Sequence of chain 2.G:
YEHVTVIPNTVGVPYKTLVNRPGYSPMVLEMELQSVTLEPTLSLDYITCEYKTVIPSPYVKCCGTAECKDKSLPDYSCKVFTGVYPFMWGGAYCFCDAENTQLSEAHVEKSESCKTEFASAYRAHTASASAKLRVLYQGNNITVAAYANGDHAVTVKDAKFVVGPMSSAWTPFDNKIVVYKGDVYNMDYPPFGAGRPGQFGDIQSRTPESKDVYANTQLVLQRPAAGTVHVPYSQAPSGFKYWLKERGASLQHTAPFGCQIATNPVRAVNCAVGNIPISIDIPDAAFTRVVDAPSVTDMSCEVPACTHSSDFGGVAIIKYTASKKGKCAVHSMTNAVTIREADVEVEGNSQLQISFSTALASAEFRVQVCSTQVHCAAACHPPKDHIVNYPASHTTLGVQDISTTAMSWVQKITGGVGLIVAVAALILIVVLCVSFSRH

This small molecule binds to this protein.
Small molecule (SMILES): CC(=O)N[C@@H]1[C@@H](O)[C@H](O)[C@@H](CO)O[C@H]1O

Binding-site contacts:
Ligand atom C3 contacts residue ASN259 of chain 2.H at 3.8 Å.
Ligand atom C4 contacts residue ASN259 of chain 2.H at 4.2 Å.
Ligand atom N2 contacts residue ASN259 of chain 2.H at 2.9 Å (h-bond).
Ligand atom C1 contacts residue ASN259 of chain 2.H at 1.4 Å.
Ligand atom O6 contacts residue THR116 of chain 2.G at 3.3 Å.
Ligand atom C2 contacts residue ASN259 of chain 2.H at 2.4 Å.
Ligand atom C5 contacts residue ASN259 of chain 2.H at 3.6 Å.
Ligand atom O7 contacts residue LYS181 of chain 2.G at 4.2 Å.
Ligand atom C8 contacts residue ASN259 of chain 2.H at 4.4 Å.
Ligand atom O5 contacts residue ASN259 of chain 2.H at 2.3 Å (h-bond).
Ligand atom O6 contacts residue LYS115 of chain 2.G at 4.2 Å.
Ligand atom C7 contacts residue ASN259 of chain 2.H at 3.1 Å.
Ligand atom C6 contacts residue LYS115 of chain 2.G at 4.1 Å.
Ligand atom C6 contacts residue THR116 of chain 2.G at 3.8 Å.
Ligand atom C5 contacts residue THR116 of chain 2.G at 4.5 Å.
Ligand atom O5 contacts residue THR116 of chain 2.G at 3.9 Å.
Ligand atom O7 contacts residue ASN259 of chain 2.H at 2.9 Å (h-bond).

Sequence of chain 2.H:
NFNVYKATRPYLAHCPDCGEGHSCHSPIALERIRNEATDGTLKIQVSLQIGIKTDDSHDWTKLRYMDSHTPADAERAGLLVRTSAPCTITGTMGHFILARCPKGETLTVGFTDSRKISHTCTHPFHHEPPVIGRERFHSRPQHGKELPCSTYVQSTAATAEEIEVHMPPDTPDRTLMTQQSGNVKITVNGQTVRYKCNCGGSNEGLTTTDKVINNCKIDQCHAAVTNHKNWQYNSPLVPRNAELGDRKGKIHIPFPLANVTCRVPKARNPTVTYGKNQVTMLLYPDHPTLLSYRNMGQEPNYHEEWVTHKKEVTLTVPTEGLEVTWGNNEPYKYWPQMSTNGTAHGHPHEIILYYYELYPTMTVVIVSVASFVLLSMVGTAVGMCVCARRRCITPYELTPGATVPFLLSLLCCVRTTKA